Binding-site contacts:
Ligand atom C8 contacts residue PRO319 of chain 1.C at 3.6 Å (hydrophobic).
Ligand atom C3 contacts residue GLN569 of chain 1.C at 3.6 Å.
Ligand atom C1 contacts residue GLN569 of chain 1.C at 4.0 Å.
Ligand atom O3 contacts residue GLN569 of chain 1.C at 4.4 Å.
Ligand atom N2 contacts residue ASN320 of chain 1.C at 3.0 Å (h-bond).
Ligand atom C2 contacts residue ASN320 of chain 1.C at 2.5 Å.
Ligand atom C5 contacts residue ASN320 of chain 1.C at 3.7 Å.
Ligand atom C7 contacts residue PRO568 of chain 1.C at 4.2 Å (hydrophobic).
Ligand atom O5 contacts residue ASN320 of chain 1.C at 2.4 Å (h-bond).
Ligand atom N2 contacts residue GLN569 of chain 1.C at 3.6 Å.
Ligand atom C2 contacts residue GLN569 of chain 1.C at 3.9 Å.
Ligand atom C7 contacts residue ASN320 of chain 1.C at 4.0 Å.
Ligand atom C3 contacts residue ASN320 of chain 1.C at 3.9 Å.
Ligand atom C1 contacts residue ASN320 of chain 1.C at 1.4 Å.
Ligand atom C8 contacts residue PRO568 of chain 1.C at 3.4 Å (hydrophobic).
Ligand atom C4 contacts residue ASN320 of chain 1.C at 4.3 Å.
Ligand atom N2 contacts residue PRO568 of chain 1.C at 4.0 Å.

The protein below binds the small molecule below.
Small molecule (SMILES): CC(=O)N[C@@H]1[C@@H](O)[C@H](O)[C@@H](CO)O[C@H]1O

Sequence of chain 1.C:
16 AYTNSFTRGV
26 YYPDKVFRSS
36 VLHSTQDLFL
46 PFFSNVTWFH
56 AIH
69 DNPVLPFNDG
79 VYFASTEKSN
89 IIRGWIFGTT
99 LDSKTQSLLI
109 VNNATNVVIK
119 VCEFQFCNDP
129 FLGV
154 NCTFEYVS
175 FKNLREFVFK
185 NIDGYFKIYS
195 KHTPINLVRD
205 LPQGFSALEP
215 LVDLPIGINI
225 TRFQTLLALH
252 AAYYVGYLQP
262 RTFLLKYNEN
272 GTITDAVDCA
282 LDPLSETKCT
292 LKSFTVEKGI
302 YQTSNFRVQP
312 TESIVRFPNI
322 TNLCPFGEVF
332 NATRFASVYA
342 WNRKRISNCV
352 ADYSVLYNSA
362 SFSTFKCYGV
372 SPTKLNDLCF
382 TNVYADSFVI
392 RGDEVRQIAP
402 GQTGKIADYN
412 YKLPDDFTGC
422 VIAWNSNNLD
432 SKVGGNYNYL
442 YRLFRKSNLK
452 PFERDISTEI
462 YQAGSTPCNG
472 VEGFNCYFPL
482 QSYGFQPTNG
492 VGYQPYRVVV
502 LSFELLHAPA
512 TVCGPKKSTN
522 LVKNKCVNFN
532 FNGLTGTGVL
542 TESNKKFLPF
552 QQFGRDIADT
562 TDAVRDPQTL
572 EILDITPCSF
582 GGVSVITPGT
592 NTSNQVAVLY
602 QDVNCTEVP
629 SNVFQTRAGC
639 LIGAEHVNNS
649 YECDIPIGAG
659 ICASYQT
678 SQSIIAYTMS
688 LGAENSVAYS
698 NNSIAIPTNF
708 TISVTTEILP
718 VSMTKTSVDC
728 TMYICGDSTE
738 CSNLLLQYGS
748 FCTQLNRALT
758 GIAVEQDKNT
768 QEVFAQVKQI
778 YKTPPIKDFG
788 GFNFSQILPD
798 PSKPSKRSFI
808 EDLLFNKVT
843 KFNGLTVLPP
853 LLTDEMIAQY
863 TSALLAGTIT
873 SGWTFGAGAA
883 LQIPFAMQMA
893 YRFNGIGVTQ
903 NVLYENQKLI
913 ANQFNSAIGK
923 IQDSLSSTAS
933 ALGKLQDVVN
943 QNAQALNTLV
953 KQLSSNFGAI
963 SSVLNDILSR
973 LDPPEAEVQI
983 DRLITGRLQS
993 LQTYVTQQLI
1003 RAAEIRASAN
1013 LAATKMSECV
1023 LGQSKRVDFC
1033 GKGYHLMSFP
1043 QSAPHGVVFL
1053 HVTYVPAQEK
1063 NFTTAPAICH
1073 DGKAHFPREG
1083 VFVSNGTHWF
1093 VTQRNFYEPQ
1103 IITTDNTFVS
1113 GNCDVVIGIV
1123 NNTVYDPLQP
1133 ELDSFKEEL